Binding-site contacts:
Ligand atom C5 contacts residue GLN87 of chain 1.B at 4.3 Å.
Ligand atom C1 contacts residue ASN94 of chain 1.B at 1.4 Å.
Ligand atom O5 contacts residue SER89 of chain 1.B at 3.8 Å.
Ligand atom O2 contacts residue GLN87 of chain 1.B at 3.8 Å.
Ligand atom C5 contacts residue SER89 of chain 1.B at 4.3 Å.
Ligand atom C2 contacts residue ASN94 of chain 1.B at 2.4 Å.
Ligand atom C4 contacts residue ASN94 of chain 1.B at 4.2 Å.
Ligand atom O7 contacts residue SER92 of chain 1.B at 4.1 Å.
Ligand atom C3 contacts residue ASN94 of chain 1.B at 3.7 Å.
Ligand atom O7 contacts residue ASN94 of chain 1.B at 4.2 Å.
Ligand atom C5 contacts residue ASN94 of chain 1.B at 3.6 Å.
Ligand atom O4 contacts residue GLN87 of chain 1.B at 4.2 Å.
Ligand atom O5 contacts residue ASN94 of chain 1.B at 2.3 Å (h-bond).
Ligand atom O3 contacts residue LYS57 of chain 1.B at 3.5 Å (salt-bridge).
Ligand atom O5 contacts residue GLN87 of chain 1.B at 3.3 Å (h-bond).
Ligand atom C6 contacts residue SER89 of chain 1.B at 4.2 Å.
Ligand atom C8 contacts residue ASN94 of chain 1.B at 3.5 Å.
Ligand atom C7 contacts residue ASN94 of chain 1.B at 3.3 Å.
Ligand atom N2 contacts residue ASN94 of chain 1.B at 2.8 Å (h-bond).
Ligand atom C2 contacts residue GLN87 of chain 1.B at 3.5 Å.
Ligand atom C3 contacts residue LYS57 of chain 1.B at 4.0 Å.
Ligand atom C1 contacts residue GLN87 of chain 1.B at 4.0 Å.
Ligand atom O2 contacts residue THR45 of chain 1.B at 4.5 Å.
Ligand atom O3 contacts residue THR47 of chain 1.B at 4.5 Å.
Ligand atom C1 contacts residue GLN87 of chain 1.B at 4.2 Å.
Ligand atom C7 contacts residue SER92 of chain 1.B at 4.4 Å.
Ligand atom C8 contacts residue SER92 of chain 1.B at 3.8 Å.
Ligand atom C6 contacts residue GLN87 of chain 1.B at 4.0 Å.

A small-molecule ligand and the protein it binds are described below.
Small molecule (SMILES): CC(=O)N[C@H]1[C@H](O[C@H]2[C@H](O)[C@@H](NC(C)=O)CO[C@@H]2CO[C@@H]2O[C@@H](C)[C@@H](O)[C@@H](O)[C@@H]2O)O[C@H](CO)[C@@H](O[C@@H]2O[C@H](CO)[C@@H](O)[C@H](O[C@H]3O[C@H](CO)[C@@H](O)[C@H](O)[C@@H]3O)[C@@H]2O)[C@@H]1O

Sequence of chain 1.B:
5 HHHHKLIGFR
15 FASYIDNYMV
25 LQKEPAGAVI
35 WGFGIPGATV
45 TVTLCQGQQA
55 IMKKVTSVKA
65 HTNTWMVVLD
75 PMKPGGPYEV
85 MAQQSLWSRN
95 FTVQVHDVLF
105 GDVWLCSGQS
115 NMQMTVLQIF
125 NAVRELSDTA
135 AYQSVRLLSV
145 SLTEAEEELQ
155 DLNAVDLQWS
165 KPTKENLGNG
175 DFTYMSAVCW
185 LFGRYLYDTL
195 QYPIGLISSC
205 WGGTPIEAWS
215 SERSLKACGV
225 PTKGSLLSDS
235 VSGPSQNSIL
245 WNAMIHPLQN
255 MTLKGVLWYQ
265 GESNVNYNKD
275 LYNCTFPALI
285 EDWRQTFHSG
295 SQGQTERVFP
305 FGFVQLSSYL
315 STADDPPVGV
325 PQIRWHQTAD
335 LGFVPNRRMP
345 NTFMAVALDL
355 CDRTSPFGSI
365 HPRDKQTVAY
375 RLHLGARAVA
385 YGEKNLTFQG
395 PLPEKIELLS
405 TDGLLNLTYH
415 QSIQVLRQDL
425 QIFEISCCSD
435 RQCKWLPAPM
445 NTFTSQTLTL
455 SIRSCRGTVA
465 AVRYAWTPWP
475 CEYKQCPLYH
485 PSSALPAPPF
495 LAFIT